A small-molecule ligand and the protein it binds are described below.
Small molecule (SMILES): CC(=O)N[C@H]1[C@H](O[C@H]2[C@H](O)[C@@H](NC(C)=O)CO[C@@H]2CO)O[C@H](CO)[C@@H](O)[C@@H]1O

Binding-site contacts:
Ligand atom O4 contacts residue VAL91 of chain 1.A at 3.0 Å.
Ligand atom C3 contacts residue VAL91 of chain 1.A at 4.1 Å (hydrophobic).
Ligand atom O7 contacts residue ASN146 of chain 1.A at 4.1 Å.
Ligand atom C1 contacts residue ASN146 of chain 1.A at 1.4 Å.
Ligand atom O3 contacts residue VAL91 of chain 1.A at 4.3 Å.
Ligand atom O5 contacts residue VAL91 of chain 1.A at 3.9 Å.
Ligand atom C5 contacts residue VAL91 of chain 1.A at 3.6 Å (hydrophobic).
Ligand atom C1 contacts residue VAL91 of chain 1.A at 4.0 Å (hydrophobic).
Ligand atom O5 contacts residue ASN146 of chain 1.A at 2.4 Å (h-bond).
Ligand atom N2 contacts residue ASN146 of chain 1.A at 2.9 Å (h-bond).
Ligand atom C3 contacts residue ASN146 of chain 1.A at 3.8 Å.
Ligand atom C2 contacts residue ASN146 of chain 1.A at 2.5 Å.
Ligand atom C6 contacts residue PHE89 of chain 1.A at 4.3 Å (hydrophobic).
Ligand atom O6 contacts residue GLU93 of chain 1.A at 3.2 Å (salt-bridge).
Ligand atom N2 contacts residue VAL91 of chain 1.A at 4.4 Å.
Ligand atom C7 contacts residue ASN146 of chain 1.A at 3.2 Å.
Ligand atom C6 contacts residue VAL91 of chain 1.A at 4.0 Å (hydrophobic).
Ligand atom C4 contacts residue VAL91 of chain 1.A at 3.8 Å (hydrophobic).
Ligand atom C2 contacts residue VAL91 of chain 1.A at 4.1 Å (hydrophobic).
Ligand atom C5 contacts residue ASN146 of chain 1.A at 3.6 Å.
Ligand atom C8 contacts residue ASN146 of chain 1.A at 3.3 Å.
Ligand atom C4 contacts residue ASN146 of chain 1.A at 4.2 Å.

Sequence of chain 1.A:
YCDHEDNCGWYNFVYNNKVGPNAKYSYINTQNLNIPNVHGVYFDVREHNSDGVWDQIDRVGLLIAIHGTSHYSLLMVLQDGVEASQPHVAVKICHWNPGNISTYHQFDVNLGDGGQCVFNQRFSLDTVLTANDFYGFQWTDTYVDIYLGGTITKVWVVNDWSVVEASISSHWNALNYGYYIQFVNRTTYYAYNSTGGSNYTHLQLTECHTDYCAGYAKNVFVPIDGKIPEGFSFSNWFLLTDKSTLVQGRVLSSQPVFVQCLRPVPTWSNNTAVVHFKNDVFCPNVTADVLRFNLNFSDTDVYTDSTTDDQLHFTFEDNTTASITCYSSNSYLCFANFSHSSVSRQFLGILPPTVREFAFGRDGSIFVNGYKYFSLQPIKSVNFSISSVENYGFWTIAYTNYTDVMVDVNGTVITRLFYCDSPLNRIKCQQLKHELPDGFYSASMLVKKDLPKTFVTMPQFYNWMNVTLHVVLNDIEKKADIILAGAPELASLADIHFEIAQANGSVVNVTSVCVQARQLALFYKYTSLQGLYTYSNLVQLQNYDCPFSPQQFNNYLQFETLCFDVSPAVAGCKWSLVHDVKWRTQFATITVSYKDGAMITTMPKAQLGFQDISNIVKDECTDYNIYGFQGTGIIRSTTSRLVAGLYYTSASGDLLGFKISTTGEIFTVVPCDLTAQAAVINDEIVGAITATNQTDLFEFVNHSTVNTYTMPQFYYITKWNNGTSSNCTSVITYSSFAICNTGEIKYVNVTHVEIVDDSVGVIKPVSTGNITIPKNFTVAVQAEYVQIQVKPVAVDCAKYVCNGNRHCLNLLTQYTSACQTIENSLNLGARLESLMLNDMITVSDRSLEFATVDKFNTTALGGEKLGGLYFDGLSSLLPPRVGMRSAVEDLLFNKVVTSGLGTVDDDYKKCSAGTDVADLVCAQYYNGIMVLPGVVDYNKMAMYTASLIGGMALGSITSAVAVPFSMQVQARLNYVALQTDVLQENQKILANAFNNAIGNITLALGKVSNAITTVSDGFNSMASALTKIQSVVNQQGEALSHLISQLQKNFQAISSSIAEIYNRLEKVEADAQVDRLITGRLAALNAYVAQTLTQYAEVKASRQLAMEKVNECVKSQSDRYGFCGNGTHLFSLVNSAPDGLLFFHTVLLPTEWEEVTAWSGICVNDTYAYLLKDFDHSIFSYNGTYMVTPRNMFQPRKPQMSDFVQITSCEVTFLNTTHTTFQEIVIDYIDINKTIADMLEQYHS